A small-molecule ligand and the protein it binds are described below.
Small molecule (SMILES): CC(=O)N[C@H]1[C@H](O[C@H]2[C@H](O)[C@@H](NC(C)=O)CO[C@@H]2CO)O[C@H](CO)[C@@H](O[C@@H]2O[C@H](CO)[C@@H](O)[C@H](O[C@H]3O[C@H](CO)[C@@H](O)[C@H](O)[C@@H]3O)[C@@H]2O)[C@@H]1O

Sequence of chain 1.A:
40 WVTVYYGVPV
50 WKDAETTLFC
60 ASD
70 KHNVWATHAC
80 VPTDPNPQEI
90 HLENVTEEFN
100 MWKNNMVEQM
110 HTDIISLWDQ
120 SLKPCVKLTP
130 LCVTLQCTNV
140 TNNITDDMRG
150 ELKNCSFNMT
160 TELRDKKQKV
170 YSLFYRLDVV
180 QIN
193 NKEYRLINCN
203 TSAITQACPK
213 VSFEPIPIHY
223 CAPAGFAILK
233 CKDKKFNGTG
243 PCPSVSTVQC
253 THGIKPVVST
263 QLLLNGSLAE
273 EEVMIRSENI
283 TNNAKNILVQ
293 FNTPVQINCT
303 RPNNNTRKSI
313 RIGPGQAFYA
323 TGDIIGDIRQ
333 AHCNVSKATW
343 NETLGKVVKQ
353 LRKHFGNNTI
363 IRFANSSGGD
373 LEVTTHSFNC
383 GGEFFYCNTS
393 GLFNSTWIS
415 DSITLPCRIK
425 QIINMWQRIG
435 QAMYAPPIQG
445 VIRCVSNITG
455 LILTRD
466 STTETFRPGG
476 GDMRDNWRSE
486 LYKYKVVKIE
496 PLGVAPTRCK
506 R

Binding-site contacts:
Ligand atom C5 contacts residue VAL449 of chain 1.A at 3.5 Å (hydrophobic).
Ligand atom O4 contacts residue VAL449 of chain 1.A at 3.7 Å.
Ligand atom C6 contacts residue SER214 of chain 1.A at 4.3 Å.
Ligand atom C2 contacts residue SER450 of chain 1.A at 4.5 Å.
Ligand atom C1 contacts residue SER450 of chain 1.A at 4.1 Å.
Ligand atom C1 contacts residue NAG1 of chain 1.N at 3.8 Å.
Ligand atom C8 contacts residue PHE380 of chain 1.A at 3.8 Å (hydrophobic).
Ligand atom C4 contacts residue ASN267 of chain 1.A at 4.3 Å.
Ligand atom C2 contacts residue VAL449 of chain 1.A at 4.3 Å (hydrophobic).
Ligand atom C3 contacts residue VAL449 of chain 1.A at 3.5 Å (hydrophobic).
Ligand atom C8 contacts residue VAL449 of chain 1.A at 4.0 Å (hydrophobic).
Ligand atom C8 contacts residue ASN381 of chain 1.A at 3.4 Å.
Ligand atom N2 contacts residue SER450 of chain 1.A at 3.9 Å.
Ligand atom O7 contacts residue ARG447 of chain 1.A at 4.4 Å.
Ligand atom O7 contacts residue PRO217 of chain 1.A at 3.5 Å.
Ligand atom C2 contacts residue ASN267 of chain 1.A at 2.5 Å.
Ligand atom O5 contacts residue VAL449 of chain 1.A at 4.3 Å.
Ligand atom C1 contacts residue VAL449 of chain 1.A at 4.0 Å (hydrophobic).
Ligand atom C6 contacts residue NAG1 of chain 1.N at 3.9 Å.
Ligand atom C7 contacts residue ASN267 of chain 1.A at 3.9 Å.
Ligand atom C7 contacts residue VAL449 of chain 1.A at 4.2 Å (hydrophobic).
Ligand atom O3 contacts residue CYS382 of chain 1.A at 3.5 Å (h-bond).
Ligand atom O7 contacts residue ASN267 of chain 1.A at 4.5 Å.
Ligand atom O6 contacts residue SER214 of chain 1.A at 4.1 Å.
Ligand atom C3 contacts residue ASN267 of chain 1.A at 3.9 Å.
Ligand atom C4 contacts residue VAL449 of chain 1.A at 3.8 Å (hydrophobic).
Ligand atom C7 contacts residue ASN381 of chain 1.A at 4.0 Å.
Ligand atom C1 contacts residue ASN267 of chain 1.A at 1.5 Å.
Ligand atom C8 contacts residue LEU266 of chain 1.A at 4.1 Å (hydrophobic).
Ligand atom O7 contacts residue ASN381 of chain 1.A at 3.8 Å.
Ligand atom O6 contacts residue GLY383 of chain 1.A at 4.0 Å.
Ligand atom C5 contacts residue NAG1 of chain 1.N at 3.8 Å.
Ligand atom C8 contacts residue VAL259 of chain 1.A at 4.3 Å (hydrophobic).
Ligand atom O5 contacts residue ASN267 of chain 1.A at 2.4 Å (h-bond).
Ligand atom O5 contacts residue NAG1 of chain 1.N at 3.2 Å.
Ligand atom C5 contacts residue ASN267 of chain 1.A at 3.8 Å.
Ligand atom C6 contacts residue GLU216 of chain 1.A at 4.3 Å.
Ligand atom N2 contacts residue ASN267 of chain 1.A at 3.0 Å (h-bond).
Ligand atom O7 contacts residue VAL449 of chain 1.A at 3.7 Å.